Sequence of chain 1.B:
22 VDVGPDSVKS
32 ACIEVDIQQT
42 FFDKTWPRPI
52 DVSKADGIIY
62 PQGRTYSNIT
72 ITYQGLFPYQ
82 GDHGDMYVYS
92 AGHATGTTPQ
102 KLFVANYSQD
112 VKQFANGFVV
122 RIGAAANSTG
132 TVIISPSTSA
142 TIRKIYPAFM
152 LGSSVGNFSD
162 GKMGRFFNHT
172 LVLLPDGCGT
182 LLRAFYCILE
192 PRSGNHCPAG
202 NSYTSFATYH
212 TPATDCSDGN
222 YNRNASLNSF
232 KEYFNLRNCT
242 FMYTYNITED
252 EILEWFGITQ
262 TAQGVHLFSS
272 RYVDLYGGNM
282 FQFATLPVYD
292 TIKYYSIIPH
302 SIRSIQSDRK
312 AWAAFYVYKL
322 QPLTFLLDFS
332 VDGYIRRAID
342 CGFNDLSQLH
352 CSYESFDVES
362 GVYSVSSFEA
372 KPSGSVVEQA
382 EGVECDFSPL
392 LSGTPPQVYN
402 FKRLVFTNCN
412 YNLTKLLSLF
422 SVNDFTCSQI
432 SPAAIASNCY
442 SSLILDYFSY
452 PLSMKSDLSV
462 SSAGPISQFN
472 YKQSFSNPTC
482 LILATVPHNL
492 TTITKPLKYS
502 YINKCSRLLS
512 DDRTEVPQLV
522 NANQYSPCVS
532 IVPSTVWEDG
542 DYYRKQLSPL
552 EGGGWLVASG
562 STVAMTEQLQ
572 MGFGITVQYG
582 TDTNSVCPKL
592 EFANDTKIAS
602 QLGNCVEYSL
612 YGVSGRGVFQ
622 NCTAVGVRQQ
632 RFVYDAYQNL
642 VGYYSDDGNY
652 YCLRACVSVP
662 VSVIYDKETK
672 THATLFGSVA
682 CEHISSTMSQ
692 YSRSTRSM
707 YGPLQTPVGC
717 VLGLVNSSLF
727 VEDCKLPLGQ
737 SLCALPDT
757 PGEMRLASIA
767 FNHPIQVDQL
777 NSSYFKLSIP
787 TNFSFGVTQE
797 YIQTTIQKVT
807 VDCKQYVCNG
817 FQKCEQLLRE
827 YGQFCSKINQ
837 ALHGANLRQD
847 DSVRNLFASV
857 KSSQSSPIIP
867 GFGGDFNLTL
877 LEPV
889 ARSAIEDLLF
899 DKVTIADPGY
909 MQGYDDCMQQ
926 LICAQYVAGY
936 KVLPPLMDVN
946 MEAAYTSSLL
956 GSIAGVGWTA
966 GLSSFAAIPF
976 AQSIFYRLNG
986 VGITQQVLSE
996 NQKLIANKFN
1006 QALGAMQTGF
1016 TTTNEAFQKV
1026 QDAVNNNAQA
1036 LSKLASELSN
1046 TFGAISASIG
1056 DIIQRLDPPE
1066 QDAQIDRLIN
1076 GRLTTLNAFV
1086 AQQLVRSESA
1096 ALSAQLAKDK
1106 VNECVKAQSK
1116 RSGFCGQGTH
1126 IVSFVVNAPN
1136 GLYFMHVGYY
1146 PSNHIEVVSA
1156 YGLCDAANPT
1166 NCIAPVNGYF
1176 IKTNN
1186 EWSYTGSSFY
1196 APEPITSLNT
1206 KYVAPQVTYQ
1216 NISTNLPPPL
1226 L

The small molecule below binds the protein below.
Small molecule (SMILES): CC(=O)N[C@H]1CO[C@H](CO[C@@H]2O[C@@H](C)[C@@H](O)[C@@H](O)[C@@H]2O)[C@@H](O)[C@@H]1O

Binding-site contacts:
Ligand atom O5 contacts residue SER724 of chain 1.B at 4.5 Å.
Ligand atom C2 contacts residue ASN722 of chain 1.B at 2.5 Å.
Ligand atom O5 contacts residue ASN722 of chain 1.B at 2.3 Å (h-bond).
Ligand atom C5 contacts residue ASN722 of chain 1.B at 4.0 Å.
Ligand atom C8 contacts residue LEU710 of chain 1.B at 4.3 Å (hydrophobic).
Ligand atom N2 contacts residue ASN722 of chain 1.B at 2.9 Å (h-bond).
Ligand atom C1 contacts residue ASN722 of chain 1.B at 1.4 Å.
Ligand atom C8 contacts residue GLN711 of chain 1.B at 3.5 Å.
Ligand atom C6 contacts residue ASN722 of chain 1.B at 3.3 Å.
Ligand atom O7 contacts residue ASN722 of chain 1.B at 3.2 Å (h-bond).
Ligand atom C7 contacts residue ASN722 of chain 1.B at 3.3 Å.
Ligand atom O7 contacts residue LEU710 of chain 1.B at 4.5 Å.
Ligand atom C6 contacts residue SER724 of chain 1.B at 4.0 Å.
Ligand atom C8 contacts residue ASN722 of chain 1.B at 4.4 Å.
Ligand atom C5 contacts residue ASN722 of chain 1.B at 3.6 Å.
Ligand atom C6 contacts residue SER723 of chain 1.B at 4.0 Å.
Ligand atom C3 contacts residue ASN722 of chain 1.B at 3.8 Å.
Ligand atom C4 contacts residue ASN722 of chain 1.B at 4.2 Å.